Sequence of chain 1.A:
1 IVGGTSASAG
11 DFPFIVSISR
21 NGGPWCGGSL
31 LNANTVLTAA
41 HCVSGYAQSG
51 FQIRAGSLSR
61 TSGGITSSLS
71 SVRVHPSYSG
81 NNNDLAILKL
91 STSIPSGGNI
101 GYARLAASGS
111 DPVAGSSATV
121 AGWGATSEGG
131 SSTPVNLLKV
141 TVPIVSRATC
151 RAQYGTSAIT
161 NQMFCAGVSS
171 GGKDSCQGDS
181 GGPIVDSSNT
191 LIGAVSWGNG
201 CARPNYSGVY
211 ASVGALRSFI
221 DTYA

A small-molecule ligand and the protein it binds are described below.
Small molecule (SMILES): NC(=[NH2+])NCCC[C@H](N)C(=O)O

Binding-site contacts:
Ligand atom NH1 contacts residue SER175 of chain 1.A at 3.2 Å (h-bond).
Ligand atom NE contacts residue TRP197 of chain 1.A at 3.8 Å.
Ligand atom NH2 contacts residue GLY198 of chain 1.A at 3.9 Å.
Ligand atom CZ contacts residue ASP174 of chain 1.A at 3.4 Å.
Ligand atom NE contacts residue GLY198 of chain 1.A at 3.7 Å.
Ligand atom N contacts residue SER196 of chain 1.A at 3.0 Å (h-bond).
Ligand atom C contacts residue GLN177 of chain 1.A at 3.1 Å.
Ligand atom C contacts residue SER180 of chain 1.A at 2.5 Å.
Ligand atom O contacts residue CYS176 of chain 1.A at 3.6 Å (h-bond).
Ligand atom C contacts residue GLY178 of chain 1.A at 3.4 Å.
Ligand atom O contacts residue GLN177 of chain 1.A at 3.4 Å.
Ligand atom CZ contacts residue GLY200 of chain 1.A at 3.7 Å.
Ligand atom CD contacts residue SER175 of chain 1.A at 3.9 Å.
Ligand atom NH1 contacts residue GLY208 of chain 1.A at 3.2 Å.
Ligand atom NE contacts residue SER175 of chain 1.A at 3.5 Å (h-bond).
Ligand atom NH2 contacts residue ASP174 of chain 1.A at 2.6 Å (salt-bridge).
Ligand atom CG contacts residue CYS176 of chain 1.A at 4.0 Å (hydrophobic).
Ligand atom CG contacts residue GLN177 of chain 1.A at 3.4 Å.
Ligand atom CZ contacts residue SER175 of chain 1.A at 3.2 Å.
Ligand atom NH2 contacts residue GLY200 of chain 1.A at 2.9 Å (h-bond).
Ligand atom NH1 contacts residue ASP174 of chain 1.A at 2.6 Å (salt-bridge).
Ligand atom CB contacts residue CYS176 of chain 1.A at 3.5 Å (hydrophobic).
Ligand atom CA contacts residue GLN177 of chain 1.A at 3.4 Å.
Ligand atom CA contacts residue CYS176 of chain 1.A at 4.0 Å (hydrophobic).
Ligand atom CB contacts residue VAL195 of chain 1.A at 3.7 Å (hydrophobic).
Ligand atom NH2 contacts residue CYS201 of chain 1.A at 3.8 Å.
Ligand atom O contacts residue ASP179 of chain 1.A at 3.5 Å (salt-bridge).
Ligand atom CZ contacts residue GLY208 of chain 1.A at 4.0 Å.
Ligand atom NH2 contacts residue SER175 of chain 1.A at 3.7 Å.
Ligand atom CA contacts residue SER180 of chain 1.A at 2.6 Å.
Ligand atom O contacts residue GLY178 of chain 1.A at 2.8 Å (h-bond).
Ligand atom O contacts residue SER180 of chain 1.A at 2.4 Å (h-bond).
Ligand atom CB contacts residue SER196 of chain 1.A at 3.9 Å.
Ligand atom CB contacts residue SER180 of chain 1.A at 2.9 Å.
Ligand atom N contacts residue SER180 of chain 1.A at 2.8 Å (h-bond).
Ligand atom CZ contacts residue TRP197 of chain 1.A at 4.0 Å (hydrophobic).
Ligand atom NE contacts residue GLY200 of chain 1.A at 3.6 Å.
Ligand atom C contacts residue CYS176 of chain 1.A at 3.6 Å (hydrophobic).
Ligand atom N contacts residue HIS41 of chain 1.A at 3.5 Å (h-bond).
Ligand atom CD contacts residue TRP197 of chain 1.A at 3.8 Å (hydrophobic).